This protein binds this small molecule.
Small molecule (SMILES): COc1cc(C(=O)N2CCC(N3CCN(C)CC3)CC2)ccc1Nc1ncc2c(n1)N(C)c1ccccc1C(=O)N2C

Sequence of chain 1.A:
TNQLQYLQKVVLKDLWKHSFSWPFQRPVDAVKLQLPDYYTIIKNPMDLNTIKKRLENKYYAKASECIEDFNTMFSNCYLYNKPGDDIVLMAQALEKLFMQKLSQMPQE

Binding-site contacts:
Ligand atom N1 contacts residue EDO1 of chain 1.G at 2.8 Å (h-bond).
Ligand atom NAY contacts residue EDO1 of chain 1.G at 2.7 Å (h-bond).
Ligand atom C6 contacts residue PRO27 of chain 1.A at 3.0 Å (hydrophobic).
Ligand atom C2 contacts residue EDO1 of chain 1.G at 3.4 Å.
Ligand atom C2 contacts residue PRO27 of chain 1.A at 3.8 Å (hydrophobic).
Ligand atom CAL contacts residue ASN85 of chain 1.A at 3.8 Å.
Ligand atom OAF contacts residue CYS81 of chain 1.A at 3.8 Å.
Ligand atom CAG contacts residue TYR84 of chain 1.A at 3.6 Å (hydrophobic).
Ligand atom CBG contacts residue ASN85 of chain 1.A at 3.7 Å.
Ligand atom N3 contacts residue LEU37 of chain 1.A at 3.7 Å.
Ligand atom CAN contacts residue LEU37 of chain 1.A at 3.8 Å (hydrophobic).
Ligand atom NAY contacts residue TRP26 of chain 1.A at 3.6 Å.
Ligand atom CBF contacts residue ASN85 of chain 1.A at 3.7 Å.
Ligand atom C6 contacts residue EDO1 of chain 1.G at 3.4 Å.
Ligand atom NBO contacts residue VAL32 of chain 1.A at 3.8 Å.
Ligand atom NBP contacts residue ILE91 of chain 1.A at 3.3 Å.
Ligand atom CAH contacts residue ASN85 of chain 1.A at 3.6 Å.
Ligand atom CBC contacts residue EDO1 of chain 1.G at 3.9 Å.
Ligand atom CAG contacts residue LEU39 of chain 1.A at 3.5 Å (hydrophobic).
Ligand atom CAG contacts residue ASN85 of chain 1.A at 3.6 Å.
Ligand atom CAD contacts residue ILE91 of chain 1.A at 3.5 Å (hydrophobic).
Ligand atom CBE contacts residue LEU37 of chain 1.A at 3.5 Å (hydrophobic).
Ligand atom CBC contacts residue TRP26 of chain 1.A at 3.7 Å (hydrophobic).
Ligand atom N1 contacts residue PRO27 of chain 1.A at 3.1 Å (h-bond).
Ligand atom CAC contacts residue PHE28 of chain 1.A at 3.7 Å (hydrophobic).
Ligand atom CAA contacts residue LYS36 of chain 1.A at 3.8 Å.
Ligand atom CBC contacts residue LEU37 of chain 1.A at 3.6 Å (hydrophobic).
Ligand atom CAH contacts residue LEU39 of chain 1.A at 3.9 Å (hydrophobic).
Ligand atom CAS contacts residue GLN38 of chain 1.A at 3.3 Å.
Ligand atom OAF contacts residue ASN85 of chain 1.A at 3.1 Å (h-bond).
Ligand atom CAK contacts residue ASN85 of chain 1.A at 3.6 Å.
Ligand atom CAC contacts residue ILE91 of chain 1.A at 3.8 Å (hydrophobic).
Ligand atom C2 contacts residue LEU37 of chain 1.A at 3.9 Å (hydrophobic).
Ligand atom C4 contacts residue ILE91 of chain 1.A at 3.7 Å (hydrophobic).
Ligand atom CAO contacts residue LYS36 of chain 1.A at 3.5 Å.
Ligand atom NBO contacts residue ILE91 of chain 1.A at 3.8 Å.
Ligand atom CAC contacts residue VAL32 of chain 1.A at 3.9 Å (hydrophobic).
Ligand atom OAZ contacts residue EDO1 of chain 1.G at 3.0 Å (h-bond).
Ligand atom CAQ contacts residue LEU37 of chain 1.A at 3.9 Å (hydrophobic).
Ligand atom NBN contacts residue GLN38 of chain 1.A at 3.8 Å.